Binding-site contacts:
Ligand atom O3' contacts residue GLN724 of chain 1.B at 2.5 Å (h-bond).
Ligand atom P contacts residue LYS924 of chain 1.B at 3.4 Å.
Ligand atom C3' contacts residue ARG495 of chain 1.B at 3.5 Å.
Ligand atom O3' contacts residue MG1 of chain 1.W at 1.7 Å.
Ligand atom O2' contacts residue ARG1037 of chain 1.B at 2.9 Å (salt-bridge).
Ligand atom OP1 contacts residue LYS469 of chain 1.A at 3.0 Å (salt-bridge).
Ligand atom O3' contacts residue ASP631 of chain 1.A at 2.9 Å (salt-bridge).
Ligand atom C5' contacts residue ASP629 of chain 1.A at 3.3 Å.
Ligand atom O3' contacts residue LYS916 of chain 1.B at 3.4 Å (salt-bridge).
Ligand atom P contacts residue GLN724 of chain 1.B at 3.3 Å.
Ligand atom OP1 contacts residue ARG204 of chain 1.B at 3.5 Å (salt-bridge).
Ligand atom O2' contacts residue G2P1 of chain 1.X at 3.4 Å (h-bond).
Ligand atom C2' contacts residue ASP631 of chain 1.A at 3.3 Å.
Ligand atom OP1 contacts residue LYS916 of chain 1.B at 2.5 Å (salt-bridge).
Ligand atom O3' contacts residue G2P1 of chain 1.X at 3.5 Å (h-bond).
Ligand atom C4 contacts residue G2P1 of chain 1.X at 3.6 Å.
Ligand atom OP1 contacts residue GLN724 of chain 1.B at 2.9 Å (h-bond).
Ligand atom C3' contacts residue MG1 of chain 1.W at 3.1 Å.
Ligand atom C2' contacts residue G2P1 of chain 1.X at 3.3 Å.
Ligand atom OP1 contacts residue GLN720 of chain 1.B at 3.6 Å (h-bond).
Ligand atom N3 contacts residue G2P1 of chain 1.X at 3.4 Å.
Ligand atom O3' contacts residue ASP629 of chain 1.A at 3.1 Å (salt-bridge).
Ligand atom OP1 contacts residue ARG495 of chain 1.B at 2.9 Å (salt-bridge).
Ligand atom C3' contacts residue ASP631 of chain 1.A at 3.3 Å.
Ligand atom C4' contacts residue ASP631 of chain 1.A at 3.3 Å.
Ligand atom N6 contacts residue LEU373 of chain 1.A at 3.6 Å.
Ligand atom P contacts residue LYS916 of chain 1.B at 3.5 Å.
Ligand atom OP1 contacts residue GLU464 of chain 1.A at 3.6 Å.
Ligand atom C5' contacts residue HIS1038 of chain 1.B at 3.5 Å.
Ligand atom O5' contacts residue LYS924 of chain 1.B at 3.6 Å.
Ligand atom O2' contacts residue ARG495 of chain 1.B at 3.6 Å (salt-bridge).
Ligand atom N4 contacts residue G2P1 of chain 1.X at 3.2 Å (h-bond).
Ligand atom O3' contacts residue ASP627 of chain 1.A at 3.4 Å (salt-bridge).
Ligand atom OP1 contacts residue LYS924 of chain 1.B at 2.5 Å (salt-bridge).
Ligand atom P contacts residue ARG495 of chain 1.B at 3.4 Å.
Ligand atom O2' contacts residue ASP631 of chain 1.A at 2.3 Å (salt-bridge).
Ligand atom C3' contacts residue GLN724 of chain 1.B at 3.6 Å.
Ligand atom C4' contacts residue SER482 of chain 1.B at 3.5 Å.
Ligand atom O2' contacts residue ARG591 of chain 1.A at 2.5 Å (salt-bridge).
Ligand atom O3' contacts residue ARG495 of chain 1.B at 2.4 Å (salt-bridge).

Sequence of chain 1.B:
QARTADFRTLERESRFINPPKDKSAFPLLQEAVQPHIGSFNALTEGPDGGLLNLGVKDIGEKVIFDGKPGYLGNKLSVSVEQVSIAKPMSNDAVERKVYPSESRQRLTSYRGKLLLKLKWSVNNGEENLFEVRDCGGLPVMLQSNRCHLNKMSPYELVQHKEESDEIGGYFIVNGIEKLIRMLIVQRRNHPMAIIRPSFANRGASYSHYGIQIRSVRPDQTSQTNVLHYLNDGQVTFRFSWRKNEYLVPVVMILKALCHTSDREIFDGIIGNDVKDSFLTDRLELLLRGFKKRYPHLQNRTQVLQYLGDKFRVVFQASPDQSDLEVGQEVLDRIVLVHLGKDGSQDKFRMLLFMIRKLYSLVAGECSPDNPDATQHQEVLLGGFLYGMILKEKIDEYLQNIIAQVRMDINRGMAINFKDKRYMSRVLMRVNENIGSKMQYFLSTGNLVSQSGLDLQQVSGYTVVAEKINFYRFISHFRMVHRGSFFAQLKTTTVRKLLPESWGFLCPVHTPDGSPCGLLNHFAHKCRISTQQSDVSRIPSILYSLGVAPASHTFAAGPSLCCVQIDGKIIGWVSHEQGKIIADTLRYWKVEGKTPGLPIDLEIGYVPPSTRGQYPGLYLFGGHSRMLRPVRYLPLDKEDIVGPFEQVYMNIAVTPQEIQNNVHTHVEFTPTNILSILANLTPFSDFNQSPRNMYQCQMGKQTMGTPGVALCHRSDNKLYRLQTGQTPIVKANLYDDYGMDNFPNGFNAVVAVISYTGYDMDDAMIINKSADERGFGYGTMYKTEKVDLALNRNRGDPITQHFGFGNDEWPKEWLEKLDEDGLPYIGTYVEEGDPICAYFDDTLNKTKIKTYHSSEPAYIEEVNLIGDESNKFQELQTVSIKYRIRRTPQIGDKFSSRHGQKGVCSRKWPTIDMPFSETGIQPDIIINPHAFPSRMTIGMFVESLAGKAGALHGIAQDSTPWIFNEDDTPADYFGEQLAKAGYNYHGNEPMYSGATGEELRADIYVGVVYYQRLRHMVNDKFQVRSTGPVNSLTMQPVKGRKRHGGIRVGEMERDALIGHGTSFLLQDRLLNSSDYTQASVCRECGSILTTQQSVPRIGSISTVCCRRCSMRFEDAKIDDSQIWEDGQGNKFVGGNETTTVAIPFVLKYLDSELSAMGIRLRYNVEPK

The protein below binds the small molecule below.
Small molecule (SMILES): Nc1ccn([C@@H]2O[C@H](CO[P](=O)(O)O[C@H]3[C@@H](O)[C@H](n4cnc5c(=O)nc(N)[nH]c54)O[C@@H]3CO[P](=O)(O)O[C@H]3[C@@H](O)[C@H](n4cnc5c(=O)nc(N)[nH]c54)O[C@@H]3CO[P](=O)(O)O[C@H]3[C@@H](O)[C@H](n4cnc5c(N)ncnc54)O[C@@H]3CO[P](=O)(O)O[C@H]3[C@@H](O)[C@H](n4ccc(N)nc4=O)O[C@@H]3CO[P](=O)(O)O[C@H]3[C@@H](O)[C@H](n4ccc(N)nc4=O)O[C@@H]3CO[P](=O)(O)O[C@H]3[C@@H](O)[C@H](n4cnc5c(N)ncnc54)O[C@@H]3CO[P](=O)(O)O[C@H]3[C@@H](O)[C@H](n4cnc5c(=O)nc(N)[nH]c54)O[C@@H]3CO[P](=O)(O)O[C@H]3[C@@H](O)[C@H](n4cnc5c(N)ncnc54)O[C@@H]3COP(=O)=O)[C@@H](O)[C@H]2O)c(=O)n1

Sequence of chain 1.A:
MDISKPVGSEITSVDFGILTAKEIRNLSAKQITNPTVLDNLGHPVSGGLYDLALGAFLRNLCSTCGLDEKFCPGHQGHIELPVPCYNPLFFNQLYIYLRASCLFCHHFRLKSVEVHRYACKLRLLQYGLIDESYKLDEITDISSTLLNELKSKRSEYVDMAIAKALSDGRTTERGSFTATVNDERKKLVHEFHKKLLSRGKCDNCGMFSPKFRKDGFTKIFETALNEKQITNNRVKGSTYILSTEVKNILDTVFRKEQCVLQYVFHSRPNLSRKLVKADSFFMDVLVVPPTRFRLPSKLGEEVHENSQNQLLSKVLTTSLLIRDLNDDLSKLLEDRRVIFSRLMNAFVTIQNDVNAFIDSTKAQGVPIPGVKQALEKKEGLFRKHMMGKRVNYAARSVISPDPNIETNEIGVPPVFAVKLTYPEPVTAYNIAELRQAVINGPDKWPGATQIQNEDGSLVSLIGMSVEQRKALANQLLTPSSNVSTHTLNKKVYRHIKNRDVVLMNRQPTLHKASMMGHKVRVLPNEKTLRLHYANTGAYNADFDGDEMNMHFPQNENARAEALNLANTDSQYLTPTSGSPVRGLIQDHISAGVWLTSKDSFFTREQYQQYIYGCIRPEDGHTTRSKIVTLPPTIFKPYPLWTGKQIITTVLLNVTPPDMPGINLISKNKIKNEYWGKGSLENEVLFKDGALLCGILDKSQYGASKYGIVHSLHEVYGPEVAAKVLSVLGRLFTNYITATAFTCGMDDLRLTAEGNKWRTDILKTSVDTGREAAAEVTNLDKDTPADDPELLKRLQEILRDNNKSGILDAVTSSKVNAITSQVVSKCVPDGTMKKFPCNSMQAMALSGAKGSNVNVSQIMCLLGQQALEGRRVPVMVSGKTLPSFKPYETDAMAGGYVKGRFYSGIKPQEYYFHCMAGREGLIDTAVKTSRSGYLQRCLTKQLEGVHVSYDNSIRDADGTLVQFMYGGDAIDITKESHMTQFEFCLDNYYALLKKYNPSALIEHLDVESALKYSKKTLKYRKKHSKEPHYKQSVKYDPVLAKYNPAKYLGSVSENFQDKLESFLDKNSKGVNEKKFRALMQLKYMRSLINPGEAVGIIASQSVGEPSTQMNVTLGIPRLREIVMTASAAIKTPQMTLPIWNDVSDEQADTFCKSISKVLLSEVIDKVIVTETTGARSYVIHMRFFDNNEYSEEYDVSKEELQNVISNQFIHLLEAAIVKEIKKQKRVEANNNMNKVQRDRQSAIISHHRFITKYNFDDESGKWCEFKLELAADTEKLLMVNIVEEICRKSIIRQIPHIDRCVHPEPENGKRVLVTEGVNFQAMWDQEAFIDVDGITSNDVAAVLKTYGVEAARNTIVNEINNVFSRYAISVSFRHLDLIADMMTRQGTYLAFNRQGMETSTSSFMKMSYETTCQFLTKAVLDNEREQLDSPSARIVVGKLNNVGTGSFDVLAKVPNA